Sequence of chain 1.A:
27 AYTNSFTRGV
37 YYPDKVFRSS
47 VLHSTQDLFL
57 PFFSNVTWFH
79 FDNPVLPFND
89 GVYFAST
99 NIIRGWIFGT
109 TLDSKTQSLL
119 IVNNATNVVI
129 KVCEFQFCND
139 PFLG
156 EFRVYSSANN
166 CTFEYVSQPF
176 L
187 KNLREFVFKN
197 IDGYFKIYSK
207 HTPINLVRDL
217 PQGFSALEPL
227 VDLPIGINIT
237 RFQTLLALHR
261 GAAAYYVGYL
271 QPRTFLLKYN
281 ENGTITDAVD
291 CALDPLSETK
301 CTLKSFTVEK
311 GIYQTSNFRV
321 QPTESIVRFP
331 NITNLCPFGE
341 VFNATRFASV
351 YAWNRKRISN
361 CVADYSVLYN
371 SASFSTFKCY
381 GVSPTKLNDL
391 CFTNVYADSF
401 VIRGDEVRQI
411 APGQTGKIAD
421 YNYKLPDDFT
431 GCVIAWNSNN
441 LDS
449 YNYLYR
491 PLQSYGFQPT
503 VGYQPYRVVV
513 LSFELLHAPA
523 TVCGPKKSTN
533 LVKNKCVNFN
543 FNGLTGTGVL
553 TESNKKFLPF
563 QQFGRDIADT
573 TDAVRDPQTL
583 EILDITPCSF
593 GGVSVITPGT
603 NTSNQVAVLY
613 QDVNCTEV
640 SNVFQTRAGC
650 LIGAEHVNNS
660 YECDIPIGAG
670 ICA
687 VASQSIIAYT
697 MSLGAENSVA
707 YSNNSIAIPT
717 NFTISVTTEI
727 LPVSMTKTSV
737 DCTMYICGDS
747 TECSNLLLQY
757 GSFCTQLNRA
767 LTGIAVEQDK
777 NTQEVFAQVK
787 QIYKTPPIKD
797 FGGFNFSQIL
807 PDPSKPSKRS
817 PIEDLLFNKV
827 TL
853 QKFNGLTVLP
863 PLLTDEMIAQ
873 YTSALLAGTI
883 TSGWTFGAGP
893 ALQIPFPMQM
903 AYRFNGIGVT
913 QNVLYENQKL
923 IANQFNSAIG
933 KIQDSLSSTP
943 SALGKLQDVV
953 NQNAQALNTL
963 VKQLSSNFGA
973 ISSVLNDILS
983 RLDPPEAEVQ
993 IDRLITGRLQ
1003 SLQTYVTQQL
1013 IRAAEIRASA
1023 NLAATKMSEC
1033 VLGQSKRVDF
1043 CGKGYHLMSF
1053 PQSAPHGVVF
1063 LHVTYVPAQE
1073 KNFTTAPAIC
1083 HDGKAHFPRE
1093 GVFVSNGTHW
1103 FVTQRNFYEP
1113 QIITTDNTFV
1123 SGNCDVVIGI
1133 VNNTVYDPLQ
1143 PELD

The small molecule below binds the protein below.
Small molecule (SMILES): CC(=O)N[C@H]1[C@H](O[C@H]2[C@H](O)[C@@H](NC(C)=O)CO[C@@H]2CO)O[C@H](CO)[C@@H](O)[C@@H]1O

Binding-site contacts:
Ligand atom C4 contacts residue ASN343 of chain 1.A at 4.2 Å.
Ligand atom C2 contacts residue ASN343 of chain 1.A at 2.5 Å.
Ligand atom N2 contacts residue ASN343 of chain 1.A at 3.1 Å (h-bond).
Ligand atom C3 contacts residue ASN343 of chain 1.A at 3.8 Å.
Ligand atom C8 contacts residue PHE374 of chain 1.A at 3.5 Å (hydrophobic).
Ligand atom O6 contacts residue SER373 of chain 1.A at 3.5 Å (h-bond).
Ligand atom C8 contacts residue PHE342 of chain 1.A at 4.1 Å (hydrophobic).
Ligand atom O5 contacts residue ASN343 of chain 1.A at 2.4 Å (h-bond).
Ligand atom C7 contacts residue ASN343 of chain 1.A at 3.9 Å.
Ligand atom C8 contacts residue SER371 of chain 1.A at 4.4 Å.
Ligand atom O7 contacts residue ASN343 of chain 1.A at 3.8 Å.
Ligand atom C5 contacts residue ASN343 of chain 1.A at 3.7 Å.
Ligand atom C1 contacts residue ASN343 of chain 1.A at 1.4 Å.